The protein below binds the small molecule below.
Small molecule (SMILES): CC(=O)N[C@H]1[C@H](O[C@H]2[C@H](O)[C@@H](NC(C)=O)CO[C@@H]2CO)O[C@H](CO)[C@@H](O[C@@H]2O[C@H](CO)[C@@H](O)[C@H](O)[C@@H]2O)[C@@H]1O

Binding-site contacts:
Ligand atom O5 contacts residue ASN159 of chain 1.A at 2.3 Å (h-bond).
Ligand atom O7 contacts residue TRP216 of chain 1.C at 3.3 Å (h-bond).
Ligand atom C7 contacts residue TRP216 of chain 1.C at 4.2 Å (hydrophobic).
Ligand atom N2 contacts residue SER213 of chain 1.C at 3.1 Å (h-bond).
Ligand atom O7 contacts residue ASN159 of chain 1.A at 3.6 Å (h-bond).
Ligand atom C8 contacts residue VAL236 of chain 1.A at 4.2 Å (hydrophobic).
Ligand atom C6 contacts residue THR161 of chain 1.A at 3.8 Å.
Ligand atom C8 contacts residue SER213 of chain 1.C at 4.0 Å.
Ligand atom O3 contacts residue TRP216 of chain 1.C at 3.7 Å.
Ligand atom C6 contacts residue TRP216 of chain 1.C at 4.2 Å (hydrophobic).
Ligand atom C1 contacts residue ASN159 of chain 1.A at 1.4 Å.
Ligand atom C1 contacts residue SER213 of chain 1.C at 3.8 Å.
Ligand atom O6 contacts residue THR161 of chain 1.A at 3.8 Å.
Ligand atom C6 contacts residue TRP216 of chain 1.C at 4.1 Å (hydrophobic).
Ligand atom C4 contacts residue TRP216 of chain 1.C at 4.1 Å (hydrophobic).
Ligand atom C1 contacts residue TRP216 of chain 1.C at 4.0 Å (hydrophobic).
Ligand atom C3 contacts residue SER213 of chain 1.C at 4.0 Å.
Ligand atom C7 contacts residue PRO215 of chain 1.C at 4.5 Å (hydrophobic).
Ligand atom C3 contacts residue ASN159 of chain 1.A at 3.9 Å.
Ligand atom C7 contacts residue SER213 of chain 1.C at 4.0 Å.
Ligand atom C8 contacts residue THR161 of chain 1.A at 4.0 Å.
Ligand atom C3 contacts residue TRP216 of chain 1.C at 4.5 Å (hydrophobic).
Ligand atom O7 contacts residue PRO215 of chain 1.C at 3.5 Å.
Ligand atom O5 contacts residue TRP216 of chain 1.C at 4.2 Å.
Ligand atom C8 contacts residue THR181 of chain 1.C at 4.5 Å.
Ligand atom C2 contacts residue ASN159 of chain 1.A at 2.6 Å.
Ligand atom C4 contacts residue ASN159 of chain 1.A at 4.3 Å.
Ligand atom C5 contacts residue TRP216 of chain 1.C at 3.7 Å (hydrophobic).
Ligand atom C5 contacts residue ASN159 of chain 1.A at 3.6 Å.
Ligand atom O7 contacts residue ARG214 of chain 1.C at 4.2 Å.
Ligand atom C3 contacts residue TRP216 of chain 1.C at 4.4 Å (hydrophobic).
Ligand atom C2 contacts residue TRP216 of chain 1.C at 4.1 Å (hydrophobic).
Ligand atom C7 contacts residue ASN159 of chain 1.A at 3.6 Å.
Ligand atom N2 contacts residue ASN159 of chain 1.A at 3.1 Å (h-bond).
Ligand atom C2 contacts residue SER213 of chain 1.C at 3.8 Å.

Sequence of chain 1.A:
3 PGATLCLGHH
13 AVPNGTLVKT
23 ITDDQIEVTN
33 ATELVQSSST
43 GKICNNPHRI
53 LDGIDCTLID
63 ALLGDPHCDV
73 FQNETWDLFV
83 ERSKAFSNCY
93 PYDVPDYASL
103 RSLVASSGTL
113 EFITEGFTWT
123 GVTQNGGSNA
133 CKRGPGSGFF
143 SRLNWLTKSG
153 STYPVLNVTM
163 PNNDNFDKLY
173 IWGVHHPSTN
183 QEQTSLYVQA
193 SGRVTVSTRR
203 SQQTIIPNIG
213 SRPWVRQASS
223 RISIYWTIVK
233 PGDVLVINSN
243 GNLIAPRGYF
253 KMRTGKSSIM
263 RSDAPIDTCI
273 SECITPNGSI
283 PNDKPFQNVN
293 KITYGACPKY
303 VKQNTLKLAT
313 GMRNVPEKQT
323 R

Sequence of chain 1.C:
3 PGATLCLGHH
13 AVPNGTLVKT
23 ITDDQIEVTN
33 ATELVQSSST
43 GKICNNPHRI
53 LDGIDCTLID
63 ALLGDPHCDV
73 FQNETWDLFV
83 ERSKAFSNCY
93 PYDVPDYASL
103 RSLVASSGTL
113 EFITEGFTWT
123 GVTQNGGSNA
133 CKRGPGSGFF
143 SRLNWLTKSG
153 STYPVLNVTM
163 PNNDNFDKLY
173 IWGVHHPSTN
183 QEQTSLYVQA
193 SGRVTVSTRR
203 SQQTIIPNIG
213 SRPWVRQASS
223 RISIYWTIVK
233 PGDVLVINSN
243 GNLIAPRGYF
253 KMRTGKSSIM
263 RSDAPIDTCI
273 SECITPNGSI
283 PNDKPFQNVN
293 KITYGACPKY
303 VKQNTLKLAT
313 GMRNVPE